Sequence of chain 1.C:
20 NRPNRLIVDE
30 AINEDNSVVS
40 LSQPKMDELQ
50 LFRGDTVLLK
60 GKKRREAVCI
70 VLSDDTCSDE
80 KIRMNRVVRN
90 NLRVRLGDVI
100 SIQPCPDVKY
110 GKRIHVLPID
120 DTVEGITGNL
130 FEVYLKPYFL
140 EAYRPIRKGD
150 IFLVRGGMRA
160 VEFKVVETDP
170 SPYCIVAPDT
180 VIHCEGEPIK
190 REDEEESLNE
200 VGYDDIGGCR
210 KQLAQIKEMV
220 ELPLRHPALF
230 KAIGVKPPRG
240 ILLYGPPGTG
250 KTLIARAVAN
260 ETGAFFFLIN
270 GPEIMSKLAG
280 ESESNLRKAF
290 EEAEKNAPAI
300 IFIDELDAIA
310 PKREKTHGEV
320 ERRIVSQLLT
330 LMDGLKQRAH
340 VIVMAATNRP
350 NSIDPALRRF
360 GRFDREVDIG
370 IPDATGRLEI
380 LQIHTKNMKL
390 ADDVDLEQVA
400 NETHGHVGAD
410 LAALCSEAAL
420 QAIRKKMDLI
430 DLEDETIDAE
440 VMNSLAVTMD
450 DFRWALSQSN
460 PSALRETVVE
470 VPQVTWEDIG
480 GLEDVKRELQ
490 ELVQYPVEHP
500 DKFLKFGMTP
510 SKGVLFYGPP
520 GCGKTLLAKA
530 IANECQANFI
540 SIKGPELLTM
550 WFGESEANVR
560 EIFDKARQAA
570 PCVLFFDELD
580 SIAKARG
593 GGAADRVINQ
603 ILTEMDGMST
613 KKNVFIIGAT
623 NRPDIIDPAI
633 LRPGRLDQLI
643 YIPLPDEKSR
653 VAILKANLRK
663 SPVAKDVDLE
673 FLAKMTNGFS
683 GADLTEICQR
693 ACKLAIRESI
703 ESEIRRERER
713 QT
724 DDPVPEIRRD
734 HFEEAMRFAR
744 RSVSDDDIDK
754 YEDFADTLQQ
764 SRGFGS

The small molecule below binds the protein below.
Small molecule (SMILES): Nc1ncnc2c1ncn2[C@@H]1O[C@H](COP(=O)(O)OP(=O)(O)OP(O)(O)=S)[C@@H](O)[C@H]1O

Sequence of chain 1.B:
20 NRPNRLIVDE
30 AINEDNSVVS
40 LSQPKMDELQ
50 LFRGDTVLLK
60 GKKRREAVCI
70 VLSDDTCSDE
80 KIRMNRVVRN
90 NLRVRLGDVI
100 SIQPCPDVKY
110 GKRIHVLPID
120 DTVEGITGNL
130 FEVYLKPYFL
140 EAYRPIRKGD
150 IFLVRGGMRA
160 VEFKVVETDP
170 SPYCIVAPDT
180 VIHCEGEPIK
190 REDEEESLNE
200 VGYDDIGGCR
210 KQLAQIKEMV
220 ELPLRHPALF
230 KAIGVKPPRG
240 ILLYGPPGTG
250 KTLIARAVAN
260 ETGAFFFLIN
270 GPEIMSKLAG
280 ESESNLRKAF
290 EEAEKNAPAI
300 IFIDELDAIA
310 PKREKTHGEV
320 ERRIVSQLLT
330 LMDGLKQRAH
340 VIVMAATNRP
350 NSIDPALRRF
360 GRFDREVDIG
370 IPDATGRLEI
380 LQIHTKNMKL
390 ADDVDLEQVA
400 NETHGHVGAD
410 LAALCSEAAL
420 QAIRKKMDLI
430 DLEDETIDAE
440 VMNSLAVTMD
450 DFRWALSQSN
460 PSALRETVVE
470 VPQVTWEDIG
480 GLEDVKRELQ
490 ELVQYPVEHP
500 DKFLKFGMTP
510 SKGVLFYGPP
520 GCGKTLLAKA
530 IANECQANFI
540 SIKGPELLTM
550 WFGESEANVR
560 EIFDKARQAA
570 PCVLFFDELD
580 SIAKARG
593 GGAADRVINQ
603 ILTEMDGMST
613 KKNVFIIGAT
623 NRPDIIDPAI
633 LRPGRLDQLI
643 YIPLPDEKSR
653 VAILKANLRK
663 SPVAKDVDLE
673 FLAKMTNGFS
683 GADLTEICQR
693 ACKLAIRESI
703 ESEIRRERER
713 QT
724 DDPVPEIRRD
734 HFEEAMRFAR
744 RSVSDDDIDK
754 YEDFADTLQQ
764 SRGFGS

Binding-site contacts:
Ligand atom O3G contacts residue MG1 of chain 1.S at 2.9 Å.
Ligand atom O2B contacts residue LYS250 of chain 1.B at 2.5 Å (salt-bridge).
Ligand atom O2A contacts residue LEU252 of chain 1.B at 2.8 Å (h-bond).
Ligand atom N6 contacts residue ILE379 of chain 1.B at 3.2 Å.
Ligand atom N1 contacts residue GLY206 of chain 1.B at 3.1 Å (h-bond).
Ligand atom C8 contacts residue ALA408 of chain 1.B at 3.4 Å (hydrophobic).
Ligand atom C8 contacts residue GLY407 of chain 1.B at 3.1 Å.
Ligand atom O2G contacts residue GLY247 of chain 1.B at 3.5 Å (h-bond).
Ligand atom O2B contacts residue GLY249 of chain 1.B at 3.2 Å (h-bond).
Ligand atom PB contacts residue LYS250 of chain 1.B at 3.4 Å.
Ligand atom S1G contacts residue MG1 of chain 1.S at 3.5 Å.
Ligand atom N1 contacts residue ILE205 of chain 1.B at 3.5 Å.
Ligand atom O1B contacts residue MG1 of chain 1.S at 2.2 Å.
Ligand atom O2G contacts residue ASN347 of chain 1.B at 3.5 Å (h-bond).
Ligand atom C2 contacts residue ASP204 of chain 1.B at 2.9 Å.
Ligand atom O4' contacts residue ALA408 of chain 1.B at 3.1 Å.
Ligand atom C8 contacts residue GLY247 of chain 1.B at 3.2 Å.
Ligand atom O1A contacts residue MG1 of chain 1.S at 3.1 Å.
Ligand atom O3B contacts residue GLY247 of chain 1.B at 2.6 Å (h-bond).
Ligand atom S1G contacts residue LYS250 of chain 1.B at 3.2 Å (salt-bridge).
Ligand atom O2G contacts residue PRO246 of chain 1.B at 3.0 Å.
Ligand atom N1 contacts residue ASP204 of chain 1.B at 3.5 Å (salt-bridge).
Ligand atom O3A contacts residue GLY249 of chain 1.B at 3.6 Å (h-bond).
Ligand atom O2A contacts residue LYS250 of chain 1.B at 3.4 Å (salt-bridge).
Ligand atom N3 contacts residue HIS383 of chain 1.B at 3.2 Å (h-bond).
Ligand atom O2G contacts residue ARG358 of chain 1.C at 3.5 Å.
Ligand atom C6 contacts residue ILE379 of chain 1.B at 3.3 Å (hydrophobic).
Ligand atom O2A contacts residue THR251 of chain 1.B at 3.2 Å (h-bond).
Ligand atom O2A contacts residue GLY249 of chain 1.B at 3.1 Å.
Ligand atom O3A contacts residue GLY247 of chain 1.B at 3.4 Å.
Ligand atom N9 contacts residue GLY407 of chain 1.B at 3.5 Å (h-bond).
Ligand atom O1B contacts residue THR251 of chain 1.B at 2.5 Å (h-bond).
Ligand atom O3B contacts residue LYS250 of chain 1.B at 3.4 Å (salt-bridge).
Ligand atom N1 contacts residue ILE379 of chain 1.B at 3.3 Å.
Ligand atom S1G contacts residue ASN347 of chain 1.B at 3.2 Å (h-bond).
Ligand atom O2' contacts residue HIS383 of chain 1.B at 3.1 Å.
Ligand atom O1A contacts residue THR251 of chain 1.B at 3.5 Å.
Ligand atom PB contacts residue GLY247 of chain 1.B at 3.6 Å.
Ligand atom N7 contacts residue GLY407 of chain 1.B at 3.2 Å.
Ligand atom N6 contacts residue GLY206 of chain 1.B at 2.7 Å (h-bond).